Binding-site contacts:
Ligand atom C01 contacts residue FMT1 of chain 1.O at 4.1 Å.
Ligand atom C13 contacts residue FMT1 of chain 1.O at 3.3 Å.
Ligand atom O02 contacts residue PHE511 of chain 1.B at 4.4 Å.
Ligand atom C12 contacts residue FMT1 of chain 1.O at 3.5 Å.
Ligand atom C03 contacts residue FMT1 of chain 1.O at 4.3 Å.

Sequence of chain 1.B:
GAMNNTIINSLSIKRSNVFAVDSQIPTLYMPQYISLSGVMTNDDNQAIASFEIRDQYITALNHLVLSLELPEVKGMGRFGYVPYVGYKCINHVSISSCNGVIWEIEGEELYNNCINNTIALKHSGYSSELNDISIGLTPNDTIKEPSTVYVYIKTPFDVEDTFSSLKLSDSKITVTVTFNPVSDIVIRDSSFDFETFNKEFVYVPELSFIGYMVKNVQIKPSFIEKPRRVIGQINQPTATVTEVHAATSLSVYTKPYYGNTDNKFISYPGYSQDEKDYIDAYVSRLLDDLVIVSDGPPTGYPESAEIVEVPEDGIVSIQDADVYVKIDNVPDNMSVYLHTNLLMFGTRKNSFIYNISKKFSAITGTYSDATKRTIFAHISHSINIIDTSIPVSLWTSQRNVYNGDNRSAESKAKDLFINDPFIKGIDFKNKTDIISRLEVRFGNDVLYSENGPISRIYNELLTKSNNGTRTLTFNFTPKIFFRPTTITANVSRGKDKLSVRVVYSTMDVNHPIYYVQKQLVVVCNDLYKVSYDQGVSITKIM

The protein below binds the small molecule below.
Small molecule (SMILES): COc1cccc2c(N)ccnc12